Binding-site contacts:
Ligand atom O6 contacts residue ASN19 of chain 43.Q at 4.3 Å.
Ligand atom C6 contacts residue ASN19 of chain 43.Q at 4.0 Å.
Ligand atom C5 contacts residue ASN19 of chain 43.Q at 3.3 Å.
Ligand atom C1 contacts residue ASN19 of chain 43.Q at 1.9 Å.
Ligand atom C2 contacts residue ASN19 of chain 43.Q at 3.4 Å.
Ligand atom C8 contacts residue TYR17 of chain 43.Q at 4.3 Å (hydrophobic).
Ligand atom C3 contacts residue ASN19 of chain 43.Q at 4.4 Å.
Ligand atom O5 contacts residue ASN19 of chain 43.Q at 2.1 Å (h-bond).
Ligand atom N2 contacts residue ASN19 of chain 43.Q at 4.1 Å.
Ligand atom C4 contacts residue ASN19 of chain 43.Q at 4.5 Å.

A protein and the small-molecule ligand that binds it are described below.
Small molecule (SMILES): CC(=O)N[C@H]1[C@H](O[C@H]2[C@H](O)[C@@H](NC(C)=O)CO[C@@H]2CO)O[C@H](CO)[C@@H](O)[C@@H]1O

Sequence of chain 43.Q:
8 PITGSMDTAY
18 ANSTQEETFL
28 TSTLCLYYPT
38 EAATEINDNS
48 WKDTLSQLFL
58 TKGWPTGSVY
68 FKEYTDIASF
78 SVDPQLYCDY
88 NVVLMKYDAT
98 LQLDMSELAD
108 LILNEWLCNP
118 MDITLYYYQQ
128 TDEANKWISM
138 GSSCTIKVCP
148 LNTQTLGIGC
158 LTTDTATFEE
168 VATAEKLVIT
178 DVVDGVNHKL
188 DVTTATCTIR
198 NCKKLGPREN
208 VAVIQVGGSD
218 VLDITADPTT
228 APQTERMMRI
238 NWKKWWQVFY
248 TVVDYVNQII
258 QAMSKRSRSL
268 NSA